Binding-site contacts:
Ligand atom CAV contacts residue ILE77 of chain 1.D at 4.4 Å (hydrophobic).
Ligand atom CAI contacts residue LEU80 of chain 1.D at 3.7 Å (hydrophobic).
Ligand atom CAN contacts residue MET88 of chain 1.D at 3.7 Å (hydrophobic).
Ligand atom CBC contacts residue LEU80 of chain 1.D at 4.4 Å (hydrophobic).
Ligand atom OAG contacts residue ILE77 of chain 1.D at 4.4 Å.
Ligand atom CAK contacts residue LEU80 of chain 1.D at 4.3 Å (hydrophobic).
Ligand atom CAP contacts residue TRP165 of chain 1.D at 3.9 Å (hydrophobic).
Ligand atom CAQ contacts residue TRP165 of chain 1.D at 3.8 Å (hydrophobic).
Ligand atom CAL contacts residue ARG72 of chain 1.D at 4.4 Å.
Ligand atom CAK contacts residue SER81 of chain 1.D at 4.5 Å.
Ligand atom CAY contacts residue ARG72 of chain 1.D at 4.3 Å.
Ligand atom OAW contacts residue LEU158 of chain 1.D at 4.0 Å.
Ligand atom CAX contacts residue ARG72 of chain 1.D at 3.7 Å.
Ligand atom CAP contacts residue VAL84 of chain 1.D at 3.8 Å (hydrophobic).
Ligand atom CAZ contacts residue LEU80 of chain 1.D at 4.3 Å (hydrophobic).
Ligand atom CAV contacts residue LEU158 of chain 1.D at 3.8 Å (hydrophobic).
Ligand atom CAX contacts residue LYS154 of chain 1.D at 4.1 Å.
Ligand atom CBA contacts residue MET88 of chain 1.D at 4.1 Å (hydrophobic).
Ligand atom CAV contacts residue LEU80 of chain 1.D at 4.4 Å (hydrophobic).
Ligand atom OAF contacts residue ILE77 of chain 1.D at 4.4 Å.
Ligand atom CAQ contacts residue VAL84 of chain 1.D at 4.1 Å (hydrophobic).
Ligand atom OAG contacts residue ARG72 of chain 1.D at 3.6 Å.
Ligand atom OAF contacts residue ARG72 of chain 1.D at 3.4 Å.
Ligand atom OAF contacts residue LYS154 of chain 1.D at 3.8 Å.
Ligand atom CAM contacts residue ARG72 of chain 1.D at 3.6 Å.
Ligand atom OAH contacts residue ARG72 of chain 1.D at 3.9 Å.
Ligand atom OAH contacts residue LYS154 of chain 1.D at 4.0 Å.

The small molecule below binds the protein below.
Small molecule (SMILES): CC(C)CCC[C@@H](C)[C@H]1CC[C@H]2[C@@H]3CC=C4C[C@@H](OC(=O)CCC(=O)O)CC[C@]4(C)[C@H]3CC[C@]12C

Sequence of chain 1.D:
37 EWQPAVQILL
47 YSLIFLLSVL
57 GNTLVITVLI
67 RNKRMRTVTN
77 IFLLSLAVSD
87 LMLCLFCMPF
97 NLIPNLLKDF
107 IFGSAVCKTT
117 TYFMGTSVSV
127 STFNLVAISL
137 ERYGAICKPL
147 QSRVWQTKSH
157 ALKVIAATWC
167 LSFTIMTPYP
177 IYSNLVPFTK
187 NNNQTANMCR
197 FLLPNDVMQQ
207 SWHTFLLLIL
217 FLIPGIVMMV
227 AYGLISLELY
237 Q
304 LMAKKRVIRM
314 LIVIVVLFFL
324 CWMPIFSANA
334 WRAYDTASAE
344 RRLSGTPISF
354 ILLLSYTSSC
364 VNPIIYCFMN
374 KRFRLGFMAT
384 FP